Sequence of chain 1.A:
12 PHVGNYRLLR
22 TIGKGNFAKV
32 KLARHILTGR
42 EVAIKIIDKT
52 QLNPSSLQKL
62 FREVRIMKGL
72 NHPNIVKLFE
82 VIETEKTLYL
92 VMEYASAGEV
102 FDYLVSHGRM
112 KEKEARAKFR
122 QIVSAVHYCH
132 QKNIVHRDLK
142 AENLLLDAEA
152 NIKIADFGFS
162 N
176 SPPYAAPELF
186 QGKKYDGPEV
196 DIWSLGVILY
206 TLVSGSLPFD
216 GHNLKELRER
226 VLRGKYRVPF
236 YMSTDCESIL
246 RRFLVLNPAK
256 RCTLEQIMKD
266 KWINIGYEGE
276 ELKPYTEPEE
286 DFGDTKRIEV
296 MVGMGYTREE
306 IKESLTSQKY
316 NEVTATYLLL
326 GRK

Binding-site contacts:
Ligand atom N27 contacts residue GLU143 of chain 1.A at 3.0 Å (salt-bridge).
Ligand atom C22 contacts residue LYS25 of chain 1.A at 3.8 Å.
Ligand atom F31 contacts residue GLY99 of chain 1.A at 3.5 Å.
Ligand atom C8 contacts residue ILE23 of chain 1.A at 3.8 Å (hydrophobic).
Ligand atom N5 contacts residue ALA96 of chain 1.A at 2.8 Å (h-bond).
Ligand atom F30 contacts residue GLY99 of chain 1.A at 3.4 Å.
Ligand atom C16 contacts residue ASP157 of chain 1.A at 3.8 Å.
Ligand atom F26 contacts residue VAL31 of chain 1.A at 3.2 Å.
Ligand atom C15 contacts residue ALA44 of chain 1.A at 3.7 Å (hydrophobic).
Ligand atom N27 contacts residue ASN144 of chain 1.A at 3.3 Å (h-bond).
Ligand atom C32 contacts residue VAL31 of chain 1.A at 3.8 Å (hydrophobic).
Ligand atom N17 contacts residue ASP157 of chain 1.A at 3.6 Å.
Ligand atom C32 contacts residue ALA44 of chain 1.A at 3.3 Å (hydrophobic).
Ligand atom F29 contacts residue ILE23 of chain 1.A at 3.5 Å.
Ligand atom C19 contacts residue GLU143 of chain 1.A at 3.7 Å.
Ligand atom F26 contacts residue LYS46 of chain 1.A at 3.5 Å.
Ligand atom C32 contacts residue MET93 of chain 1.A at 3.8 Å (hydrophobic).
Ligand atom O25 contacts residue ASP157 of chain 1.A at 3.5 Å (salt-bridge).
Ligand atom N1 contacts residue ALA96 of chain 1.A at 3.8 Å.
Ligand atom C32 contacts residue ILE45 of chain 1.A at 3.8 Å (hydrophobic).
Ligand atom S13 contacts residue MET93 of chain 1.A at 3.7 Å.
Ligand atom C4 contacts residue ALA44 of chain 1.A at 3.7 Å (hydrophobic).
Ligand atom N5 contacts residue GLU94 of chain 1.A at 3.6 Å (salt-bridge).
Ligand atom N5 contacts residue TYR95 of chain 1.A at 3.5 Å.
Ligand atom F31 contacts residue ALA96 of chain 1.A at 3.3 Å.
Ligand atom C21 contacts residue LYS25 of chain 1.A at 3.7 Å.
Ligand atom C18 contacts residue ASP157 of chain 1.A at 3.2 Å.
Ligand atom C19 contacts residue ASP157 of chain 1.A at 3.3 Å.
Ligand atom C22 contacts residue GLY26 of chain 1.A at 3.7 Å.
Ligand atom C6 contacts residue TYR95 of chain 1.A at 3.6 Å (hydrophobic).
Ligand atom N27 contacts residue ASP157 of chain 1.A at 2.8 Å (salt-bridge).
Ligand atom C6 contacts residue ALA96 of chain 1.A at 3.3 Å (hydrophobic).
Ligand atom C32 contacts residue LEU91 of chain 1.A at 3.9 Å (hydrophobic).
Ligand atom S13 contacts residue LYS46 of chain 1.A at 3.8 Å.
Ligand atom C20 contacts residue GLU143 of chain 1.A at 3.7 Å.
Ligand atom C15 contacts residue MET93 of chain 1.A at 3.8 Å (hydrophobic).
Ligand atom C32 contacts residue LYS46 of chain 1.A at 3.5 Å.
Ligand atom C4 contacts residue GLU94 of chain 1.A at 3.3 Å.
Ligand atom O25 contacts residue LYS46 of chain 1.A at 2.8 Å (salt-bridge).
Ligand atom C21 contacts residue GLY26 of chain 1.A at 3.8 Å.

This small molecule binds to this protein.
Small molecule (SMILES): CCc1sc(C(=O)N[C@@H]2[C@H](N)CCCC2(F)F)cc1-c1cnn2cc(C(F)(F)F)cnc12